Binding-site contacts:
Ligand atom C1 contacts residue PO41 of chain 1.E at 3.6 Å.
Ligand atom O5 contacts residue ARG31 of chain 1.B at 4.2 Å.
Ligand atom C5 contacts residue TYR22 of chain 1.A at 3.0 Å (hydrophobic).
Ligand atom O1 contacts residue TRP98 of chain 1.B at 3.5 Å (h-bond).
Ligand atom O4 contacts residue ARG31 of chain 1.B at 3.0 Å (salt-bridge).
Ligand atom O3 contacts residue PO41 of chain 1.E at 2.7 Å (h-bond).
Ligand atom C3 contacts residue PO41 of chain 1.E at 3.9 Å.
Ligand atom C2 contacts residue PO41 of chain 1.E at 4.3 Å.
Ligand atom O1 contacts residue TYR22 of chain 1.A at 4.0 Å.
Ligand atom O1 contacts residue PO41 of chain 1.E at 2.6 Å (h-bond).
Ligand atom C4 contacts residue TYR22 of chain 1.A at 3.8 Å (hydrophobic).
Ligand atom C5 contacts residue ARG31 of chain 1.B at 3.5 Å.
Ligand atom O5 contacts residue TYR22 of chain 1.A at 3.9 Å.
Ligand atom C1 contacts residue TRP98 of chain 1.B at 3.9 Å (hydrophobic).
Ligand atom O5 contacts residue TYR27 of chain 1.B at 3.2 Å.
Ligand atom O4 contacts residue TYR27 of chain 1.B at 3.1 Å.
Ligand atom O3 contacts residue TYR22 of chain 1.A at 3.8 Å.
Ligand atom C5 contacts residue TYR27 of chain 1.B at 4.2 Å (hydrophobic).
Ligand atom C4 contacts residue TYR27 of chain 1.B at 4.2 Å (hydrophobic).
Ligand atom C4 contacts residue ARG31 of chain 1.B at 3.4 Å.

Sequence of chain 1.A:
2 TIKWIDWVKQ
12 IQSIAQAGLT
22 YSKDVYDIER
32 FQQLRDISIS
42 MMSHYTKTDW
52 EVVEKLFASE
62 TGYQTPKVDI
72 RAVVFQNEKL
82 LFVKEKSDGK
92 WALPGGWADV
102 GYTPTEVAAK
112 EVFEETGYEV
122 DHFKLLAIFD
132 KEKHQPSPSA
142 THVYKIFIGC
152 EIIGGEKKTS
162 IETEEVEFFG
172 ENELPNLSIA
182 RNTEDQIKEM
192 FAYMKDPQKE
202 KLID

Sequence of chain 1.B:
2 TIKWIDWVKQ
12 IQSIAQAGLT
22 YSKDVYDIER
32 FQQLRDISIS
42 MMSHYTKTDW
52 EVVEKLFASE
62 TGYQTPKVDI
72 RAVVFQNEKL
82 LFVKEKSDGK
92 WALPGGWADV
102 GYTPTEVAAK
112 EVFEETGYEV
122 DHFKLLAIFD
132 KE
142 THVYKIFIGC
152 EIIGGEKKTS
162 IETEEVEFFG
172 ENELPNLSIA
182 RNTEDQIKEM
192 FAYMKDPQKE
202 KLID

The protein below binds the small molecule below.
Small molecule (SMILES): O=C[C@H](O)[C@H](O)[C@H](O)CO